A small-molecule ligand and the protein it binds are described below.
Small molecule (SMILES): C[C@H](O)CCCC(=O)CCC/C=C/c1cc(O)cc(O)c1C(=O)O

Binding-site contacts:
Ligand atom O13 contacts residue SER112 of chain 1.B at 3.1 Å.
Ligand atom C1P contacts residue SER112 of chain 1.B at 3.8 Å.
Ligand atom O10 contacts residue PHE161 of chain 1.B at 3.9 Å.
Ligand atom C8P contacts residue MET191 of chain 1.B at 3.7 Å (hydrophobic).
Ligand atom C5P contacts residue TYR286 of chain 1.B at 3.8 Å (hydrophobic).
Ligand atom C3P contacts residue GLY255 of chain 1.B at 3.6 Å.
Ligand atom O13 contacts residue GLN47 of chain 1.B at 3.1 Å (h-bond).
Ligand atom O12 contacts residue TYR286 of chain 1.B at 3.4 Å.
Ligand atom C1 contacts residue SER112 of chain 1.B at 3.9 Å.
Ligand atom C5 contacts residue ALA157 of chain 1.B at 3.8 Å (hydrophobic).
Ligand atom O4 contacts residue ALA157 of chain 1.B at 3.7 Å.
Ligand atom C12 contacts residue SER113 of chain 1.B at 3.8 Å.
Ligand atom C4 contacts residue PRO139 of chain 1.B at 3.8 Å (hydrophobic).
Ligand atom O2 contacts residue GLN47 of chain 1.B at 2.7 Å (h-bond).
Ligand atom O12 contacts residue SER112 of chain 1.B at 3.4 Å.
Ligand atom C5 contacts residue PRO139 of chain 1.B at 3.7 Å (hydrophobic).
Ligand atom O4 contacts residue SER143 of chain 1.B at 3.2 Å.
Ligand atom C4 contacts residue SER143 of chain 1.B at 3.8 Å.
Ligand atom C12 contacts residue SER112 of chain 1.B at 3.2 Å.
Ligand atom O2 contacts residue SER113 of chain 1.B at 3.1 Å (h-bond).
Ligand atom C2 contacts residue GLN47 of chain 1.B at 3.7 Å.
Ligand atom C11 contacts residue TYR286 of chain 1.B at 3.7 Å (hydrophobic).
Ligand atom C9P contacts residue PHE161 of chain 1.B at 3.7 Å (hydrophobic).
Ligand atom C2P contacts residue GLY255 of chain 1.B at 3.9 Å.
Ligand atom C3P contacts residue ALA256 of chain 1.B at 3.6 Å (hydrophobic).
Ligand atom O4 contacts residue VAL153 of chain 1.B at 3.9 Å.
Ligand atom C5P contacts residue MET191 of chain 1.B at 3.8 Å (hydrophobic).
Ligand atom O10 contacts residue THR48 of chain 1.B at 3.4 Å.
Ligand atom O13 contacts residue SER113 of chain 1.B at 2.9 Å (h-bond).
Ligand atom O6P contacts residue MET191 of chain 1.B at 3.6 Å.
Ligand atom C6P contacts residue MET191 of chain 1.B at 3.7 Å (hydrophobic).
Ligand atom C4P contacts residue GLY255 of chain 1.B at 3.8 Å.
Ligand atom C11 contacts residue PHE195 of chain 1.B at 3.5 Å (hydrophobic).
Ligand atom C3 contacts residue PHE161 of chain 1.B at 3.6 Å (hydrophobic).
Ligand atom C11 contacts residue MET191 of chain 1.B at 3.9 Å (hydrophobic).
Ligand atom C2P contacts residue ALA256 of chain 1.B at 3.8 Å (hydrophobic).
Ligand atom C4 contacts residue ALA157 of chain 1.B at 3.8 Å (hydrophobic).
Ligand atom C3 contacts residue SER143 of chain 1.B at 3.9 Å.
Ligand atom O4 contacts residue ALA142 of chain 1.B at 3.8 Å.
Ligand atom O10 contacts residue PHE164 of chain 1.B at 3.5 Å.

Sequence of chain 1.B:
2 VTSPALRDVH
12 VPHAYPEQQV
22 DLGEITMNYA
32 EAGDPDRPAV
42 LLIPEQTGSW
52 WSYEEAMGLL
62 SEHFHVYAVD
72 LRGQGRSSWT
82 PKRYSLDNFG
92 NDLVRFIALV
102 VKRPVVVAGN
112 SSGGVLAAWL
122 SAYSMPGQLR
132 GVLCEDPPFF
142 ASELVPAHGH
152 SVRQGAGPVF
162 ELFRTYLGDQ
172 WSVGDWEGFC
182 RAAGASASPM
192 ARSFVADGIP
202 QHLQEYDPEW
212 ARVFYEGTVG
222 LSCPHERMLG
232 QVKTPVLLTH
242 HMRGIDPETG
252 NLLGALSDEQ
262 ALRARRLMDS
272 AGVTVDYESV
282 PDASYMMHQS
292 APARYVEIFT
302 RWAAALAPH